Sequence of chain 1.H:
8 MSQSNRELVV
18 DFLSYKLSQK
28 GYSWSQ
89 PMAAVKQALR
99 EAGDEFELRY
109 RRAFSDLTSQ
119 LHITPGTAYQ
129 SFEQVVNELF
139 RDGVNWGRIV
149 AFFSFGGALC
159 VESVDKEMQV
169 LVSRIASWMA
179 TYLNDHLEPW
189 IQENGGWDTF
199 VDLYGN

A small-molecule ligand and the protein it binds are described below.
Small molecule (SMILES): CC1(C)CCC(c2ccc(Cl)cc2)=C(CN2CCN(c3ccc(C(=O)NS(=O)(=O)c4ccc(N[C@H](CCN5CCOCC5)CSc5ccccc5)c(S(=O)(=O)C(F)(F)F)c4)cc3)CC2)C1

Binding-site contacts:
Ligand atom F59 contacts residue PHE198 of chain 1.H at 3.2 Å.
Ligand atom C7 contacts residue GLY145 of chain 1.H at 3.7 Å.
Ligand atom N50 contacts residue GLU103 of chain 1.H at 3.2 Å (salt-bridge).
Ligand atom O56 contacts residue GLY145 of chain 1.H at 3.1 Å (h-bond).
Ligand atom N52 contacts residue ASN143 of chain 1.H at 3.8 Å.
Ligand atom C36 contacts residue TYR202 of chain 1.H at 3.2 Å (hydrophobic).
Ligand atom F61 contacts residue LEU201 of chain 1.H at 3.8 Å.
Ligand atom CL6 contacts residue SER152 of chain 1.H at 3.7 Å.
Ligand atom O55 contacts residue GLY145 of chain 1.H at 3.7 Å.
Ligand atom N52 contacts residue GLY145 of chain 1.H at 3.3 Å.
Ligand atom C8 contacts residue TYR108 of chain 1.H at 3.4 Å (hydrophobic).
Ligand atom C40 contacts residue LEU137 of chain 1.H at 3.6 Å (hydrophobic).
Ligand atom CL6 contacts residue PHE112 of chain 1.H at 3.1 Å.
Ligand atom C15 contacts residue ALA149 of chain 1.H at 3.4 Å (hydrophobic).
Ligand atom C6 contacts residue TYR108 of chain 1.H at 3.4 Å (hydrophobic).
Ligand atom F61 contacts residue TYR202 of chain 1.H at 3.7 Å.
Ligand atom C35 contacts residue GLU103 of chain 1.H at 3.1 Å.
Ligand atom C44 contacts residue GLU103 of chain 1.H at 3.5 Å.
Ligand atom C43 contacts residue TYR202 of chain 1.H at 3.7 Å (hydrophobic).
Ligand atom C36 contacts residue GLU103 of chain 1.H at 3.7 Å.
Ligand atom F59 contacts residue TYR202 of chain 1.H at 3.6 Å.
Ligand atom C1 contacts residue PHE104 of chain 1.H at 3.7 Å (hydrophobic).
Ligand atom O56 contacts residue ASN143 of chain 1.H at 3.7 Å.
Ligand atom C32 contacts residue TYR108 of chain 1.H at 3.6 Å (hydrophobic).
Ligand atom O54 contacts residue TYR202 of chain 1.H at 3.4 Å.
Ligand atom F60 contacts residue TRP144 of chain 1.H at 3.5 Å.
Ligand atom CL6 contacts residue PHE153 of chain 1.H at 3.7 Å.
Ligand atom C3 contacts residue PHE104 of chain 1.H at 3.8 Å (hydrophobic).
Ligand atom O55 contacts residue TRP144 of chain 1.H at 3.6 Å.
Ligand atom C38 contacts residue GLU103 of chain 1.H at 3.8 Å.
Ligand atom C37 contacts residue GLU103 of chain 1.H at 3.6 Å.
Ligand atom O56 contacts residue TRP144 of chain 1.H at 3.8 Å.
Ligand atom C45 contacts residue GLU103 of chain 1.H at 3.7 Å.
Ligand atom C16 contacts residue GLY145 of chain 1.H at 3.6 Å.
Ligand atom C38 contacts residue TYR202 of chain 1.H at 3.7 Å (hydrophobic).
Ligand atom O55 contacts residue PHE198 of chain 1.H at 3.5 Å.
Ligand atom S62 contacts residue GLU103 of chain 1.H at 3.6 Å.
Ligand atom C41 contacts residue GLU136 of chain 1.H at 3.2 Å.
Ligand atom C1 contacts residue GLY145 of chain 1.H at 3.7 Å.
Ligand atom O55 contacts residue VAL148 of chain 1.H at 3.4 Å.